Binding-site contacts:
Ligand atom C3 contacts residue ASP230 of chain 1.B at 3.9 Å.
Ligand atom C5 contacts residue ASN271 of chain 1.B at 3.4 Å.
Ligand atom O3 contacts residue MAN1 of chain 1.Y at 1.6 Å.
Ligand atom O7 contacts residue LYS204 of chain 1.B at 2.9 Å (salt-bridge).
Ligand atom C2 contacts residue ASN271 of chain 1.B at 2.3 Å.
Ligand atom C2 contacts residue ASP230 of chain 1.B at 3.7 Å.
Ligand atom O5 contacts residue ASN271 of chain 1.B at 2.2 Å (h-bond).
Ligand atom O7 contacts residue PHE445 of chain 1.B at 2.8 Å (h-bond).
Ligand atom C8 contacts residue ASP230 of chain 1.B at 3.8 Å.
Ligand atom N2 contacts residue ASN271 of chain 1.B at 2.8 Å (h-bond).
Ligand atom C1 contacts residue ASN271 of chain 1.B at 1.2 Å.
Ligand atom C6 contacts residue SER443 of chain 1.B at 3.8 Å.
Ligand atom C8 contacts residue SER208 of chain 1.B at 3.1 Å.
Ligand atom C6 contacts residue MAN1 of chain 1.Z at 2.8 Å.
Ligand atom N2 contacts residue SER232 of chain 1.B at 3.7 Å.
Ligand atom C7 contacts residue LEU228 of chain 1.B at 3.5 Å (hydrophobic).
Ligand atom C8 contacts residue PHE445 of chain 1.B at 3.5 Å (hydrophobic).
Ligand atom O6 contacts residue HIS442 of chain 1.B at 3.5 Å (h-bond).
Ligand atom C3 contacts residue ASN271 of chain 1.B at 3.6 Å.
Ligand atom C7 contacts residue ASP230 of chain 1.B at 3.8 Å.
Ligand atom O7 contacts residue LEU228 of chain 1.B at 3.7 Å.
Ligand atom O4 contacts residue MAN1 of chain 1.Y at 3.2 Å.
Ligand atom O6 contacts residue MAN1 of chain 1.Z at 1.6 Å.
Ligand atom C6 contacts residue LEU228 of chain 1.B at 3.7 Å (hydrophobic).
Ligand atom C7 contacts residue PHE445 of chain 1.B at 3.8 Å (hydrophobic).
Ligand atom C7 contacts residue LYS204 of chain 1.B at 3.7 Å.
Ligand atom C1 contacts residue ASP230 of chain 1.B at 3.5 Å.
Ligand atom N2 contacts residue ASP230 of chain 1.B at 2.9 Å (salt-bridge).
Ligand atom C8 contacts residue TYR269 of chain 1.B at 3.5 Å (hydrophobic).
Ligand atom C2 contacts residue ASN444 of chain 1.B at 3.7 Å.
Ligand atom C2 contacts residue MAN1 of chain 1.Y at 3.9 Å.
Ligand atom C7 contacts residue ASN271 of chain 1.B at 3.7 Å.
Ligand atom O7 contacts residue ASN444 of chain 1.B at 3.5 Å (h-bond).
Ligand atom C8 contacts residue LEU228 of chain 1.B at 3.7 Å (hydrophobic).
Ligand atom C3 contacts residue MAN1 of chain 1.Y at 2.7 Å.
Ligand atom O4 contacts residue PHE206 of chain 1.B at 3.7 Å.
Ligand atom C2 contacts residue HIS442 of chain 1.B at 3.4 Å.
Ligand atom C4 contacts residue MAN1 of chain 1.Y at 3.5 Å.
Ligand atom C6 contacts residue HIS442 of chain 1.B at 3.4 Å.
Ligand atom C8 contacts residue SER232 of chain 1.B at 3.4 Å.

Sequence of chain 1.B:
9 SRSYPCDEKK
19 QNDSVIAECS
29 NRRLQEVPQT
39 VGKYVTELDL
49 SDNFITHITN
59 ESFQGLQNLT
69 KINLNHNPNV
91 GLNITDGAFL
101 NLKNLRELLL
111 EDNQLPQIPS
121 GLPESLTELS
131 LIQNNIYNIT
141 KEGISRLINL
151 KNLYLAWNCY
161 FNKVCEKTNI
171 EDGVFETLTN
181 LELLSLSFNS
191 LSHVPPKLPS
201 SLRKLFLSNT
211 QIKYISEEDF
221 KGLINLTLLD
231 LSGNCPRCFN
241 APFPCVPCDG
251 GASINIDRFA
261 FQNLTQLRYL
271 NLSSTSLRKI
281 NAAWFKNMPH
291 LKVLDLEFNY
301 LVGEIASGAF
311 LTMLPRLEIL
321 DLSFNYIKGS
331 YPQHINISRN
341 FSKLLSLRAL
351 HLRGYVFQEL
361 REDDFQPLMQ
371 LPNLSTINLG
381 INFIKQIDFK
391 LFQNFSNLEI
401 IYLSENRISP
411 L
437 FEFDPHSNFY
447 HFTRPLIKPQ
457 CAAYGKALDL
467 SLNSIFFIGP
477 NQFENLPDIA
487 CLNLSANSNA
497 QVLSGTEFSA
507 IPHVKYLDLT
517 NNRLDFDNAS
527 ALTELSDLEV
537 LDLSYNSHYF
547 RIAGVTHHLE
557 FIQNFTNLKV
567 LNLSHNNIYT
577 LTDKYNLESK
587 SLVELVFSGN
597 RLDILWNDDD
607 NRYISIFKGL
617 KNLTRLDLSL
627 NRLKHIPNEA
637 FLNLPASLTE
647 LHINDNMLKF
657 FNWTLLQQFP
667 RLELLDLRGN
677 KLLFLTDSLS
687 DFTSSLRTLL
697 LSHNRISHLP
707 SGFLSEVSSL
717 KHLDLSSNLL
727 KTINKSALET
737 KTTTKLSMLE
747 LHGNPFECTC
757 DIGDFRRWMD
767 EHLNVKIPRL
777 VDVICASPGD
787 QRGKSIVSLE

A small-molecule ligand and the protein it binds are described below.
Small molecule (SMILES): CC(=O)N[C@H]1[C@H](O[C@H]2[C@H](O)[C@@H](NC(C)=O)CO[C@@H]2CO)O[C@H](CO)[C@@H](O[C@@H]2O[C@H](CO)[C@@H](O)[C@H](O)[C@@H]2O)[C@@H]1O